Sequence of chain 1.R:
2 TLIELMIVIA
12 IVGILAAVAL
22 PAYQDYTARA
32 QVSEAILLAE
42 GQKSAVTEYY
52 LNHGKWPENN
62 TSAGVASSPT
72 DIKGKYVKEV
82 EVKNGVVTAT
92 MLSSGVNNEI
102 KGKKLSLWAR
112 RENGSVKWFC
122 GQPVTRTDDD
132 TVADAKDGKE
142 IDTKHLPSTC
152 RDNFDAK

Binding-site contacts:
Ligand atom O3 contacts residue THR62 of chain 1.R at 4.3 Å.
Ligand atom O1 contacts residue THR62 of chain 1.R at 4.4 Å.
Ligand atom O4 contacts residue SER68 of chain 1.R at 3.1 Å.
Ligand atom P contacts residue SER68 of chain 1.R at 2.5 Å.
Ligand atom O4 contacts residue SER69 of chain 1.R at 4.0 Å.
Ligand atom P contacts residue SER69 of chain 1.R at 4.3 Å.
Ligand atom O3 contacts residue SER69 of chain 1.R at 3.2 Å (h-bond).
Ligand atom CA contacts residue SER68 of chain 1.R at 4.5 Å.
Ligand atom O1 contacts residue SER68 of chain 1.R at 2.9 Å.
Ligand atom O3 contacts residue ALA67 of chain 1.R at 4.1 Å.
Ligand atom O3 contacts residue SER68 of chain 1.R at 1.4 Å.
Ligand atom O2 contacts residue SER68 of chain 1.R at 3.8 Å.
Ligand atom N contacts residue SER68 of chain 1.R at 3.9 Å.

A small-molecule ligand and the protein it binds are described below.
Small molecule (SMILES): NCCOP(=O)(O)O